The protein below binds the small molecule below.
Small molecule (SMILES): O=C(O)[C@H]1O[C@@H](O[C@@H]2[C@@H](O)[C@@H](O)OC[C@H]2O)[C@H](O)[C@@H](O[C@H]2OC[C@@H](O)[C@H](O)[C@H]2O)[C@@H]1O

Sequence of chain 1.E:
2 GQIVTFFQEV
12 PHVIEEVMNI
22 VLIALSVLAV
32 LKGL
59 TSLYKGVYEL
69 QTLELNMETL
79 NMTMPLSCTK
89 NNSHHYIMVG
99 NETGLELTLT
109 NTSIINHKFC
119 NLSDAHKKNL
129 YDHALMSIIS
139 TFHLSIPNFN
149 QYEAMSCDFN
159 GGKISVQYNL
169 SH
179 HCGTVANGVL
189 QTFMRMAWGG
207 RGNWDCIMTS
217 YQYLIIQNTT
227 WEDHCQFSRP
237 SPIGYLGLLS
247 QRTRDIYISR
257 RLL

Sequence of chain 1.F:
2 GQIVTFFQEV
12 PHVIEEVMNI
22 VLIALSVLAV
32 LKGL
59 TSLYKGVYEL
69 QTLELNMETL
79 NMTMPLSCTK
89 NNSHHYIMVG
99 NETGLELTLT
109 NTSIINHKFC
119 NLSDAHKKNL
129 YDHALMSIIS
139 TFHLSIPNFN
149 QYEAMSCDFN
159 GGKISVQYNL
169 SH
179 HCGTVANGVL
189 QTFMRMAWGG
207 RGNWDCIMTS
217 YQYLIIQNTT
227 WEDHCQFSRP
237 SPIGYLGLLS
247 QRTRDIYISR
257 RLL

Binding-site contacts:
Ligand atom O6A contacts residue LEU259 of chain 1.D at 4.2 Å.
Ligand atom C2 contacts residue SER121 of chain 1.F at 3.3 Å.
Ligand atom C5 contacts residue ARG257 of chain 1.D at 4.4 Å.
Ligand atom C2 contacts residue ARG257 of chain 1.D at 3.8 Å.
Ligand atom C4 contacts residue ARG256 of chain 1.D at 3.9 Å.
Ligand atom O5 contacts residue SER121 of chain 1.F at 4.1 Å.
Ligand atom C3 contacts residue TYR150 of chain 1.E at 4.4 Å (hydrophobic).
Ligand atom C3 contacts residue ARG257 of chain 1.D at 4.5 Å.
Ligand atom C1 contacts residue SER121 of chain 1.F at 4.0 Å.
Ligand atom O2 contacts residue SER121 of chain 1.F at 3.8 Å.
Ligand atom O4 contacts residue ARG256 of chain 1.D at 3.5 Å (salt-bridge).
Ligand atom C6 contacts residue ARG257 of chain 1.D at 3.2 Å.
Ligand atom O5 contacts residue ARG257 of chain 1.D at 3.5 Å (salt-bridge).
Ligand atom C1 contacts residue ARG257 of chain 1.D at 4.0 Å.
Ligand atom C5 contacts residue TYR150 of chain 1.E at 4.1 Å (hydrophobic).
Ligand atom C3 contacts residue SER121 of chain 1.F at 4.3 Å.
Ligand atom O2 contacts residue TYR150 of chain 1.E at 3.7 Å.
Ligand atom C1 contacts residue TYR150 of chain 1.E at 3.5 Å (hydrophobic).
Ligand atom C2 contacts residue ARG256 of chain 1.D at 4.3 Å.
Ligand atom O2 contacts residue ARG257 of chain 1.D at 3.4 Å (salt-bridge).
Ligand atom O6A contacts residue ARG257 of chain 1.D at 2.7 Å (salt-bridge).
Ligand atom O2 contacts residue ARG256 of chain 1.D at 3.0 Å (salt-bridge).
Ligand atom O6A contacts residue LEU258 of chain 1.D at 2.5 Å (h-bond).
Ligand atom C6 contacts residue LEU258 of chain 1.D at 3.6 Å (hydrophobic).
Ligand atom O3 contacts residue TYR150 of chain 1.E at 4.0 Å.
Ligand atom O6A contacts residue ARG256 of chain 1.D at 3.4 Å.
Ligand atom O6B contacts residue ARG257 of chain 1.D at 2.9 Å (salt-bridge).
Ligand atom O4 contacts residue LEU258 of chain 1.D at 3.3 Å.
Ligand atom O5 contacts residue TYR150 of chain 1.E at 4.1 Å.
Ligand atom C6 contacts residue ARG256 of chain 1.D at 3.6 Å.
Ligand atom C2 contacts residue TYR150 of chain 1.E at 4.4 Å (hydrophobic).
Ligand atom O3 contacts residue ARG257 of chain 1.D at 3.8 Å.
Ligand atom O6B contacts residue ARG256 of chain 1.D at 3.3 Å.
Ligand atom O3 contacts residue SER121 of chain 1.F at 4.2 Å.
Ligand atom O5 contacts residue PHE117 of chain 1.E at 4.4 Å.
Ligand atom O6B contacts residue LEU258 of chain 1.D at 4.3 Å.

Sequence of chain 1.D:
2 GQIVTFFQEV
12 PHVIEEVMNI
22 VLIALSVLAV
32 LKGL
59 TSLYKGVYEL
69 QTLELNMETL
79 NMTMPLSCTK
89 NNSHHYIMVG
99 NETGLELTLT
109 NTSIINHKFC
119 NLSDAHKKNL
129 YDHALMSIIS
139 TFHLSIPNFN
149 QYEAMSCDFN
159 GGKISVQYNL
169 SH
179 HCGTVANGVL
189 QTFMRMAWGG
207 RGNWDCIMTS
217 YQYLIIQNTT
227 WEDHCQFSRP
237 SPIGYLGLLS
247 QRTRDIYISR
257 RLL